This protein binds this small molecule.
Small molecule (SMILES): O=c1[nH]cnc2c([C@@H]3N[C@H](COP(=O)(O)O)[C@@H](O)[C@H]3O)c[nH]c12

Binding-site contacts:
Ligand atom P contacts residue THR152 of chain 1.A at 3.8 Å.
Ligand atom C3' contacts residue ASP145 of chain 1.A at 3.3 Å.
Ligand atom C3' contacts residue ILE146 of chain 1.A at 3.5 Å (hydrophobic).
Ligand atom O2P contacts residue ASP148 of chain 1.A at 3.5 Å.
Ligand atom O6 contacts residue LYS197 of chain 1.A at 3.8 Å.
Ligand atom C2 contacts residue TYR198 of chain 1.A at 3.3 Å (hydrophobic).
Ligand atom O3P contacts residue ASP148 of chain 1.A at 2.9 Å (salt-bridge).
Ligand atom O2' contacts residue ASP145 of chain 1.A at 3.3 Å (salt-bridge).
Ligand atom P contacts residue GLY150 of chain 1.A at 3.8 Å.
Ligand atom O1P contacts residue SER149 of chain 1.A at 3.2 Å (h-bond).
Ligand atom O3' contacts residue ASP145 of chain 1.A at 2.6 Å (salt-bridge).
Ligand atom O6 contacts residue VAL199 of chain 1.A at 3.0 Å (h-bond).
Ligand atom O6 contacts residue TYR198 of chain 1.A at 3.5 Å.
Ligand atom N1 contacts residue VAL199 of chain 1.A at 2.8 Å (h-bond).
Ligand atom C2 contacts residue PHE204 of chain 1.A at 3.9 Å (hydrophobic).
Ligand atom C5' contacts residue ILE146 of chain 1.A at 3.9 Å (hydrophobic).
Ligand atom N1 contacts residue TYR198 of chain 1.A at 3.4 Å.
Ligand atom N7 contacts residue ASP148 of chain 1.A at 2.9 Å (salt-bridge).
Ligand atom C8 contacts residue ILE146 of chain 1.A at 3.8 Å (hydrophobic).
Ligand atom O1P contacts residue THR152 of chain 1.A at 2.8 Å (h-bond).
Ligand atom O3P contacts residue VAL147 of chain 1.A at 3.9 Å.
Ligand atom C5' contacts residue THR152 of chain 1.A at 3.6 Å.
Ligand atom O2P contacts residue SER149 of chain 1.A at 2.8 Å (h-bond).
Ligand atom N3 contacts residue TYR198 of chain 1.A at 3.6 Å (h-bond).
Ligand atom O3P contacts residue SER149 of chain 1.A at 3.2 Å (h-bond).
Ligand atom C6 contacts residue LYS177 of chain 1.A at 3.8 Å.
Ligand atom C2' contacts residue ASP145 of chain 1.A at 3.4 Å.
Ligand atom O1P contacts residue LYS151 of chain 1.A at 3.5 Å (salt-bridge).
Ligand atom O6 contacts residue LYS177 of chain 1.A at 2.8 Å (salt-bridge).
Ligand atom C8 contacts residue ASP148 of chain 1.A at 3.7 Å.
Ligand atom C6 contacts residue VAL199 of chain 1.A at 3.7 Å (hydrophobic).
Ligand atom O3' contacts residue GLU144 of chain 1.A at 3.4 Å (salt-bridge).
Ligand atom C6 contacts residue TYR198 of chain 1.A at 3.6 Å (hydrophobic).
Ligand atom C9 contacts residue ILE146 of chain 1.A at 3.9 Å (hydrophobic).
Ligand atom O5' contacts residue THR152 of chain 1.A at 3.9 Å.
Ligand atom C2 contacts residue VAL199 of chain 1.A at 3.3 Å (hydrophobic).
Ligand atom C2' contacts residue ILE146 of chain 1.A at 3.8 Å (hydrophobic).
Ligand atom O3P contacts residue GLY150 of chain 1.A at 3.0 Å (h-bond).
Ligand atom C4' contacts residue THR152 of chain 1.A at 4.0 Å.
Ligand atom P contacts residue SER149 of chain 1.A at 3.4 Å.

Sequence of chain 1.A:
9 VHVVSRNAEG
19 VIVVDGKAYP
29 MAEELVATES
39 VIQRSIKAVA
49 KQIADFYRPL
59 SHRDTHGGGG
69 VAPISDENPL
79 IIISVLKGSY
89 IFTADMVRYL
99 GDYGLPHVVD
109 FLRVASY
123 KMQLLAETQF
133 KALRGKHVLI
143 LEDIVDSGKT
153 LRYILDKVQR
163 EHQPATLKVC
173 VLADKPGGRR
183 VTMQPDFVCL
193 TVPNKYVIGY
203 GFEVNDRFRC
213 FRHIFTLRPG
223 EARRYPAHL